This protein binds this small molecule.
Small molecule (SMILES): Nc1ncnc2c1ncn2[C@@H]1O[C@H](COP(=O)(O)OP(=O)(O)OP(O)(O)=S)[C@@H](O)[C@H]1O

Sequence of chain 1.D:
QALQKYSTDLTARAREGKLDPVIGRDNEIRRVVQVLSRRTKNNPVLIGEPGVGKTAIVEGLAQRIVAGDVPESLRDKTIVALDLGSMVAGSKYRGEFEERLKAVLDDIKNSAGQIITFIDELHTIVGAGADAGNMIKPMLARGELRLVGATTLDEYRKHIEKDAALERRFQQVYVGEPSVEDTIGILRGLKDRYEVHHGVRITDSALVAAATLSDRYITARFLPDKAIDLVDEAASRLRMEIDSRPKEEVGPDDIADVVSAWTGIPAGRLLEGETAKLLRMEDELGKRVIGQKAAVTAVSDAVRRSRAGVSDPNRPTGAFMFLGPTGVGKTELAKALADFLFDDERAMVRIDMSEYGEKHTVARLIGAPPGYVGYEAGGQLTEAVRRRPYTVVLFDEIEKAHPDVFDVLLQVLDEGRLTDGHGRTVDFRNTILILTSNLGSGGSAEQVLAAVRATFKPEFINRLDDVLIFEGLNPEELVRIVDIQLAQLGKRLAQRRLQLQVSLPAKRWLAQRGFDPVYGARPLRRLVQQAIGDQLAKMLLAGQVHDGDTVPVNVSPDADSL

Binding-site contacts:
Ligand atom N1 contacts residue ILE573 of chain 1.D at 3.2 Å (h-bond).
Ligand atom N1 contacts residue ARG571 of chain 1.D at 3.7 Å.
Ligand atom O3B contacts residue GLY610 of chain 1.D at 3.9 Å.
Ligand atom S1G contacts residue ARG805 of chain 1.D at 2.5 Å (salt-bridge).
Ligand atom N1 contacts residue ILE764 of chain 1.D at 4.0 Å.
Ligand atom O1B contacts residue ARG805 of chain 1.D at 3.7 Å.
Ligand atom O4' contacts residue ALA804 of chain 1.D at 3.5 Å (h-bond).
Ligand atom C5 contacts residue GLU615 of chain 1.D at 4.0 Å.
Ligand atom O3' contacts residue ARG808 of chain 1.D at 2.9 Å (salt-bridge).
Ligand atom PA contacts residue LYS613 of chain 1.D at 4.0 Å.
Ligand atom O5' contacts residue GLY612 of chain 1.D at 3.5 Å.
Ligand atom C8 contacts residue GLY612 of chain 1.D at 3.6 Å.
Ligand atom C2 contacts residue ILE764 of chain 1.D at 3.9 Å (hydrophobic).
Ligand atom O2A contacts residue GLU615 of chain 1.D at 3.5 Å (salt-bridge).
Ligand atom N7 contacts residue GLY612 of chain 1.D at 3.4 Å.
Ligand atom N3 contacts residue ILE764 of chain 1.D at 3.9 Å.
Ligand atom O2A contacts residue LYS613 of chain 1.D at 2.6 Å (salt-bridge).
Ligand atom C8 contacts residue VAL611 of chain 1.D at 3.7 Å (hydrophobic).
Ligand atom C5 contacts residue VAL611 of chain 1.D at 3.7 Å (hydrophobic).
Ligand atom N7 contacts residue VAL611 of chain 1.D at 2.7 Å (h-bond).
Ligand atom O2' contacts residue ARG808 of chain 1.D at 3.3 Å (salt-bridge).
Ligand atom C2 contacts residue ARG571 of chain 1.D at 3.6 Å.
Ligand atom PB contacts residue THR614 of chain 1.D at 3.8 Å.
Ligand atom O3G contacts residue THR609 of chain 1.D at 4.0 Å.
Ligand atom O2A contacts residue THR614 of chain 1.D at 3.4 Å (h-bond).
Ligand atom O1A contacts residue GLU615 of chain 1.D at 3.7 Å.
Ligand atom N1 contacts residue GLU615 of chain 1.D at 4.0 Å.
Ligand atom O2G contacts residue GLU680 of chain 1.D at 2.9 Å (salt-bridge).
Ligand atom O1A contacts residue THR614 of chain 1.D at 3.6 Å.
Ligand atom N6 contacts residue ILE573 of chain 1.D at 2.3 Å (h-bond).
Ligand atom N6 contacts residue VAL611 of chain 1.D at 3.7 Å.
Ligand atom C6 contacts residue GLU615 of chain 1.D at 3.8 Å.
Ligand atom O2' contacts residue GLN768 of chain 1.D at 3.0 Å (h-bond).
Ligand atom C2 contacts residue GLU615 of chain 1.D at 4.0 Å.
Ligand atom O2B contacts residue LYS613 of chain 1.D at 3.4 Å (salt-bridge).
Ligand atom O2A contacts residue GLY612 of chain 1.D at 2.2 Å.
Ligand atom O1B contacts residue THR614 of chain 1.D at 3.7 Å.
Ligand atom PA contacts residue GLY612 of chain 1.D at 3.4 Å.
Ligand atom C6 contacts residue ILE573 of chain 1.D at 3.1 Å (hydrophobic).
Ligand atom O2B contacts residue THR614 of chain 1.D at 3.0 Å (h-bond).